Sequence of chain 1.B:
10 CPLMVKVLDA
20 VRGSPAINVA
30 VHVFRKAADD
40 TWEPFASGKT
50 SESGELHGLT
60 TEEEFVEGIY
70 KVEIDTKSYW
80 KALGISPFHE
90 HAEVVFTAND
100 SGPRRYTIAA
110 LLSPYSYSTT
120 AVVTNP

The small molecule below binds the protein below.
Small molecule (SMILES): O=C(c1cc(O)cc(F)c1)c1cc(O)c(O)c([N+](=O)[O-])c1

Sequence of chain 2.B:
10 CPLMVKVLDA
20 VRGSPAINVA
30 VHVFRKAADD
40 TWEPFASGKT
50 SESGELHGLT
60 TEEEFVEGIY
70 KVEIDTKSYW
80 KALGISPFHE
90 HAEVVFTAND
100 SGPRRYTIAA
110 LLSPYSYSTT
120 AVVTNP

Binding-site contacts:
Ligand atom C17 contacts residue AQI1 of chain 2.D at 0.6 Å.
Ligand atom F05 contacts residue ALA108 of chain 1.B at 2.9 Å.
Ligand atom C11 contacts residue AQI1 of chain 2.D at 0.6 Å.
Ligand atom C03 contacts residue SER117 of chain 1.B at 2.7 Å.
Ligand atom C04 contacts residue AQI1 of chain 2.D at 2.0 Å.
Ligand atom C09 contacts residue AQI1 of chain 2.D at 1.5 Å.
Ligand atom O10 contacts residue THR119 of chain 2.B at 3.5 Å (h-bond).
Ligand atom N19 contacts residue AQI1 of chain 2.D at 1.0 Å (h-bond).
Ligand atom O21 contacts residue AQI1 of chain 2.D at 1.8 Å.
Ligand atom O01 contacts residue SER117 of chain 1.B at 2.9 Å (h-bond).
Ligand atom O21 contacts residue LEU17 of chain 2.B at 3.5 Å.
Ligand atom F05 contacts residue AQI1 of chain 2.D at 2.7 Å.
Ligand atom C15 contacts residue AQI1 of chain 2.D at 0.3 Å.
Ligand atom O01 contacts residue AQI1 of chain 2.D at 1.2 Å (h-bond).
Ligand atom O10 contacts residue ALA108 of chain 2.B at 3.4 Å.
Ligand atom O21 contacts residue ALA108 of chain 1.B at 3.2 Å.
Ligand atom O20 contacts residue AQI1 of chain 2.D at 0.9 Å (h-bond).
Ligand atom C18 contacts residue AQI1 of chain 2.D at 0.6 Å.
Ligand atom C07 contacts residue AQI1 of chain 2.D at 0.7 Å.
Ligand atom C03 contacts residue THR119 of chain 1.B at 3.3 Å.
Ligand atom C13 contacts residue AQI1 of chain 2.D at 0.6 Å.
Ligand atom O14 contacts residue AQI1 of chain 2.D at 0.9 Å (h-bond).
Ligand atom C02 contacts residue AQI1 of chain 2.D at 1.1 Å.
Ligand atom O01 contacts residue SER117 of chain 2.B at 2.8 Å (h-bond).
Ligand atom C02 contacts residue SER117 of chain 1.B at 3.0 Å.
Ligand atom O16 contacts residue LYS15 of chain 1.B at 3.0 Å (salt-bridge).
Ligand atom O16 contacts residue LYS15 of chain 2.B at 2.5 Å (salt-bridge).
Ligand atom C12 contacts residue AQI1 of chain 2.D at 1.0 Å.
Ligand atom C03 contacts residue AQI1 of chain 2.D at 1.9 Å.
Ligand atom O01 contacts residue LEU110 of chain 2.B at 3.2 Å.
Ligand atom O16 contacts residue AQI1 of chain 2.D at 0.7 Å (h-bond).
Ligand atom O10 contacts residue AQI1 of chain 2.D at 1.5 Å.
Ligand atom O14 contacts residue LYS15 of chain 1.B at 3.5 Å (salt-bridge).
Ligand atom F05 contacts residue LEU110 of chain 1.B at 3.4 Å.
Ligand atom C06 contacts residue AQI1 of chain 2.D at 1.5 Å.
Ligand atom O20 contacts residue LYS15 of chain 2.B at 3.0 Å (salt-bridge).
Ligand atom F05 contacts residue ALA109 of chain 1.B at 3.2 Å.
Ligand atom N19 contacts residue LEU17 of chain 2.B at 3.5 Å.
Ligand atom C08 contacts residue AQI1 of chain 2.D at 0.5 Å.
Ligand atom F05 contacts residue SER117 of chain 1.B at 3.0 Å.